Binding-site contacts:
Ligand atom C8 contacts residue GLU154 of chain 1.B at 3.8 Å.
Ligand atom C4 contacts residue ASN98 of chain 1.B at 4.2 Å.
Ligand atom C2 contacts residue ASN98 of chain 1.B at 2.5 Å.
Ligand atom C7 contacts residue ASN98 of chain 1.B at 3.9 Å.
Ligand atom C5 contacts residue ASN98 of chain 1.B at 3.7 Å.
Ligand atom C8 contacts residue ASN98 of chain 1.B at 4.3 Å.
Ligand atom C1 contacts residue ASN98 of chain 1.B at 1.4 Å.
Ligand atom O5 contacts residue ASN98 of chain 1.B at 2.4 Å (h-bond).
Ligand atom N2 contacts residue ASN98 of chain 1.B at 2.9 Å (h-bond).
Ligand atom O7 contacts residue ASN98 of chain 1.B at 4.5 Å.
Ligand atom C8 contacts residue SER153 of chain 1.B at 4.3 Å.
Ligand atom C3 contacts residue ASN98 of chain 1.B at 3.8 Å.

The small molecule below binds the protein below.
Small molecule (SMILES): CC(=O)N[C@@H]1[C@@H](O)[C@H](O)[C@@H](CO)O[C@H]1O

Sequence of chain 1.B:
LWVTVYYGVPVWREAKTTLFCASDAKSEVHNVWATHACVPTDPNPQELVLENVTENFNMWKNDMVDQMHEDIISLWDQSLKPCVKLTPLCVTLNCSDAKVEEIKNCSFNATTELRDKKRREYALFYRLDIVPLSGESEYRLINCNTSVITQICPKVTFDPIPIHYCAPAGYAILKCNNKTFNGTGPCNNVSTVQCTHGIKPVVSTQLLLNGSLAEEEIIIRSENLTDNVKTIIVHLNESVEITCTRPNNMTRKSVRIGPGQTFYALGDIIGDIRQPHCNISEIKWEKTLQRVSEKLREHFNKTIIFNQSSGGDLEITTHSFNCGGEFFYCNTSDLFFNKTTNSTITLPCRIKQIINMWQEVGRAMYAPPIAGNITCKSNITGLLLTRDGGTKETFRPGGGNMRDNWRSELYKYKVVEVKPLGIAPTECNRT